Sequence of chain 8.A:
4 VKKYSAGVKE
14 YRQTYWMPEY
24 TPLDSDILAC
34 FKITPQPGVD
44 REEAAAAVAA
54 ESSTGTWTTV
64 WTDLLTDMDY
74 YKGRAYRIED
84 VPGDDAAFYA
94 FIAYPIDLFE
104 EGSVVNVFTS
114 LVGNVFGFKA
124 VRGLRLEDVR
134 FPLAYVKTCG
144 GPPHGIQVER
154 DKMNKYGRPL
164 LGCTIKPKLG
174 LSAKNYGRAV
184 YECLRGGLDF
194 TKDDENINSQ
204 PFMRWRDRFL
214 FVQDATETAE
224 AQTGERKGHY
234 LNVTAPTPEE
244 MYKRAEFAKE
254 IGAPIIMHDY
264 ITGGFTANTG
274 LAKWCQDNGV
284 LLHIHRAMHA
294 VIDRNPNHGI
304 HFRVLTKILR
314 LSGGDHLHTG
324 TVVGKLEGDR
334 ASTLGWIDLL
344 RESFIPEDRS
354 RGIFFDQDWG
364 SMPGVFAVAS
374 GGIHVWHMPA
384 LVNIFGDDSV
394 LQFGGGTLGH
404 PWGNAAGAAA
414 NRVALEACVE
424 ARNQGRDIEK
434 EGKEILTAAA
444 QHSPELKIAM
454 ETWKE

Sequence of chain 3.A:
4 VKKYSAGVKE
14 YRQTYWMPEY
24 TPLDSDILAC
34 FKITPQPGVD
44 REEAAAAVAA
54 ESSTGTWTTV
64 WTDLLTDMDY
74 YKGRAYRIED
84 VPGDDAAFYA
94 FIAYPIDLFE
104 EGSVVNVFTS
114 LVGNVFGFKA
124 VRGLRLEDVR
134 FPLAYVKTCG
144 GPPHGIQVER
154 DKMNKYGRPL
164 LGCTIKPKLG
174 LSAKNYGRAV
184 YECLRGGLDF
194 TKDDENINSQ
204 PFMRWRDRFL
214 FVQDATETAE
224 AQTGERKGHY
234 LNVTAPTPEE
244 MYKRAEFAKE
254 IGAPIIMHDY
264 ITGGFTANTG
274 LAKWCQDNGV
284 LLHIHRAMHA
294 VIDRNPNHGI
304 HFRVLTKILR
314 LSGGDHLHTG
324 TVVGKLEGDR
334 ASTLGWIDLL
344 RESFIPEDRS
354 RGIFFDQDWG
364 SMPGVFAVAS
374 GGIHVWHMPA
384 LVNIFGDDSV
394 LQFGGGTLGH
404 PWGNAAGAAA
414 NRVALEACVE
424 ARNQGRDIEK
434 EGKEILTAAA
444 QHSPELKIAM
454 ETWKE

Binding-site contacts:
Ligand atom CG contacts residue ALA97 of chain 8.B at 3.9 Å (hydrophobic).
Ligand atom CB contacts residue LEU26 of chain 8.A at 3.7 Å (hydrophobic).
Ligand atom O contacts residue SER346 of chain 3.A at 3.8 Å.
Ligand atom CD1 contacts residue TYR96 of chain 8.B at 3.3 Å (hydrophobic).
Ligand atom CG contacts residue TYR96 of chain 8.B at 3.2 Å (hydrophobic).
Ligand atom NH1 contacts residue SER364 of chain 3.A at 3.9 Å.
Ligand atom NH1 contacts residue GLY363 of chain 3.A at 3.2 Å (h-bond).
Ligand atom N contacts residue PHE347 of chain 3.A at 3.6 Å.
Ligand atom N contacts residue ASP94 of chain 8.B at 3.7 Å.
Ligand atom CG contacts residue ASP70 of chain 8.A at 3.9 Å.
Ligand atom OE2 contacts residue ASP361 of chain 3.A at 3.3 Å (salt-bridge).
Ligand atom CD2 contacts residue ASP70 of chain 8.A at 3.3 Å.
Ligand atom CA contacts residue PHE347 of chain 3.A at 3.9 Å (hydrophobic).
Ligand atom CD contacts residue ASP94 of chain 8.B at 3.0 Å.
Ligand atom NH1 contacts residue SER346 of chain 3.A at 3.5 Å (h-bond).
Ligand atom NH2 contacts residue ASP100 of chain 8.A at 2.6 Å (salt-bridge).
Ligand atom N contacts residue TYR96 of chain 8.B at 3.3 Å (h-bond).
Ligand atom CZ contacts residue SER364 of chain 3.A at 3.7 Å.
Ligand atom CB contacts residue TYR96 of chain 8.B at 3.7 Å (hydrophobic).
Ligand atom CD contacts residue ALA97 of chain 8.B at 3.8 Å (hydrophobic).
Ligand atom N contacts residue ALA97 of chain 8.B at 3.6 Å.
Ligand atom CD contacts residue TYR73 of chain 8.A at 3.5 Å (hydrophobic).
Ligand atom CD contacts residue ASP361 of chain 3.A at 3.7 Å.
Ligand atom CG1 contacts residue TYR73 of chain 8.A at 3.6 Å (hydrophobic).
Ligand atom CG2 contacts residue TYR73 of chain 8.A at 3.6 Å (hydrophobic).
Ligand atom CD1 contacts residue SER346 of chain 3.A at 3.1 Å.
Ligand atom CB contacts residue TYR96 of chain 8.B at 3.9 Å (hydrophobic).
Ligand atom NH2 contacts residue SER364 of chain 3.A at 3.6 Å.
Ligand atom CD2 contacts residue ASN95 of chain 8.B at 3.8 Å.
Ligand atom NE2 contacts residue LEU26 of chain 8.A at 3.7 Å.
Ligand atom OE1 contacts residue PHE347 of chain 3.A at 3.5 Å.
Ligand atom OE1 contacts residue TYR73 of chain 8.A at 2.9 Å.
Ligand atom CA contacts residue TYR96 of chain 8.B at 3.9 Å (hydrophobic).
Ligand atom OD1 contacts residue TYR96 of chain 8.B at 3.7 Å.
Ligand atom CD2 contacts residue TYR96 of chain 8.B at 3.2 Å (hydrophobic).
Ligand atom NH2 contacts residue TYR73 of chain 8.A at 3.0 Å (h-bond).
Ligand atom CB contacts residue PHE347 of chain 3.A at 3.8 Å (hydrophobic).
Ligand atom CB contacts residue ALA97 of chain 8.B at 3.9 Å (hydrophobic).
Ligand atom CD1 contacts residue ASP70 of chain 8.A at 2.8 Å.
Ligand atom O contacts residue PHE347 of chain 3.A at 3.7 Å.

This protein binds this small molecule.
Small molecule (SMILES): CC[C@H](C)[C@H](NC(=O)[C@H](CC(C)C)NC(=O)[C@H](CC(=O)O)NC(=O)[C@H](CC(C)C)NC(=O)[C@H](CCCN=C(N)N)NC(=O)[C@@H]1CCCN1)C(=O)N[C@@H](CCC(=O)O)C(=O)N[C@@H](CCC(N)=O)C(=O)N[C@@H](C)C=O

Sequence of chain 8.B:
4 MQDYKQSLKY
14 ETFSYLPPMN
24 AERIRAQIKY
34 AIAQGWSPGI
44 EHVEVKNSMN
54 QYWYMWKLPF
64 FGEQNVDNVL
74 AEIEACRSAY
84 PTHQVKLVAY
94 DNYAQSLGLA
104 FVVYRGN